Sequence of chain 1.A:
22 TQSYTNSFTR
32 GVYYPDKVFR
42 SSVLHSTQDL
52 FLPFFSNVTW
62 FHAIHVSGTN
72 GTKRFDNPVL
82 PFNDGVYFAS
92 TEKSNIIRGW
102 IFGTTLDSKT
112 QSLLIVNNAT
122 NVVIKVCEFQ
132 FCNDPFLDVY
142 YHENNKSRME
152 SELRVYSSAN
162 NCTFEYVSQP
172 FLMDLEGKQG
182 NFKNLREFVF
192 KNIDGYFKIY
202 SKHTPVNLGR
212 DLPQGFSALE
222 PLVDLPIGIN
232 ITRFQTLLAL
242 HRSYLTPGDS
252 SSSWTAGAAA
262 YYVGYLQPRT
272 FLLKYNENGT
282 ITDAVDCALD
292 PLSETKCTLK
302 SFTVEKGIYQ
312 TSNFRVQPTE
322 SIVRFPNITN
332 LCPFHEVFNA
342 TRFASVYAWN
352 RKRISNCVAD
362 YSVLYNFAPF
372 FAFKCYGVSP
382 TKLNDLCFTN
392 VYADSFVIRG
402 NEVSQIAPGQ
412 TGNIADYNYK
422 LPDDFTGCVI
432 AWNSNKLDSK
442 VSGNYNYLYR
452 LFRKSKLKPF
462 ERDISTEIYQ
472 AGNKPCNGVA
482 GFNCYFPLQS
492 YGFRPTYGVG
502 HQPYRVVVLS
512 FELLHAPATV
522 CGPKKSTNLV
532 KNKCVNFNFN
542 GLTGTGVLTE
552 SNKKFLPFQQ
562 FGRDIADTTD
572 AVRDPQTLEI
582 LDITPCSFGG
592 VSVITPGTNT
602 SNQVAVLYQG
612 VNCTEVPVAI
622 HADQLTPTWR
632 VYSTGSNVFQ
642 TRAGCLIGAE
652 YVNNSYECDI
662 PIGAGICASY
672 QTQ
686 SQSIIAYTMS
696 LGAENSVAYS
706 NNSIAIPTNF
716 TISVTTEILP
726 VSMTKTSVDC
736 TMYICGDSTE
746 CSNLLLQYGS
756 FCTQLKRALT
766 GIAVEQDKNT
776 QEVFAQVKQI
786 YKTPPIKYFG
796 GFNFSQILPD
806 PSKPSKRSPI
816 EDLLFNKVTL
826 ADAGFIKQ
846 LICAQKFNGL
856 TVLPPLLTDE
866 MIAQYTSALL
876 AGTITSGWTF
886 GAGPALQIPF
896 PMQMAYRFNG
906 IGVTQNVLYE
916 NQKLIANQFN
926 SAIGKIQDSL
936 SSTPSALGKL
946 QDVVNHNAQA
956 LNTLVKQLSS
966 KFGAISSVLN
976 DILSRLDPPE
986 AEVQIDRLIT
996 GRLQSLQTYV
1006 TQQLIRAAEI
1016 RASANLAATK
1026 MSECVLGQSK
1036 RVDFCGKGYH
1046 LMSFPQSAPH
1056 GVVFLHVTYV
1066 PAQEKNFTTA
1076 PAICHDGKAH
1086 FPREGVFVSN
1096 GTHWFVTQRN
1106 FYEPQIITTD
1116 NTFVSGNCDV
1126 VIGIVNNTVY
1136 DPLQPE

The protein below binds the small molecule below.
Small molecule (SMILES): CC(=O)N[C@H]1[C@H](O[C@H]2[C@H](O)[C@@H](NC(C)=O)CO[C@@H]2CO)O[C@H](CO)[C@@H](O)[C@@H]1O

Binding-site contacts:
Ligand atom O4 contacts residue LEU919 of chain 1.A at 4.3 Å.
Ligand atom C1 contacts residue ASN714 of chain 1.A at 1.4 Å.
Ligand atom O7 contacts residue LEU919 of chain 1.A at 3.4 Å.
Ligand atom C7 contacts residue LEU919 of chain 1.A at 4.0 Å (hydrophobic).
Ligand atom C3 contacts residue ASN714 of chain 1.A at 3.8 Å.
Ligand atom C5 contacts residue ASN714 of chain 1.A at 3.6 Å.
Ligand atom C7 contacts residue ASN714 of chain 1.A at 4.0 Å.
Ligand atom C2 contacts residue ASN714 of chain 1.A at 2.5 Å.
Ligand atom O5 contacts residue ASN714 of chain 1.A at 2.3 Å (h-bond).
Ligand atom C4 contacts residue ASN714 of chain 1.A at 4.2 Å.
Ligand atom C8 contacts residue LEU919 of chain 1.A at 4.4 Å (hydrophobic).
Ligand atom N2 contacts residue ASN714 of chain 1.A at 2.9 Å (h-bond).
Ligand atom C8 contacts residue ASN714 of chain 1.A at 4.4 Å.